Binding-site contacts:
Ligand atom C2 contacts residue ASN146 of chain 2.A at 2.5 Å.
Ligand atom C4 contacts residue ASN146 of chain 2.A at 4.1 Å.
Ligand atom C3 contacts residue ASN146 of chain 2.A at 3.8 Å.
Ligand atom O4 contacts residue TYR170 of chain 2.A at 4.5 Å.
Ligand atom C1 contacts residue ARG130 of chain 2.A at 3.7 Å.
Ligand atom C5 contacts residue ARG130 of chain 2.A at 3.9 Å.
Ligand atom C1 contacts residue ASN146 of chain 2.A at 1.4 Å.
Ligand atom C8 contacts residue TYR170 of chain 2.A at 3.6 Å (hydrophobic).
Ligand atom C8 contacts residue ILE132 of chain 2.A at 3.7 Å (hydrophobic).
Ligand atom C7 contacts residue TYR170 of chain 2.A at 3.9 Å (hydrophobic).
Ligand atom N2 contacts residue ILE132 of chain 2.A at 3.7 Å.
Ligand atom O5 contacts residue ARG130 of chain 2.A at 3.5 Å (salt-bridge).
Ligand atom C6 contacts residue ARG130 of chain 2.A at 4.5 Å.
Ligand atom O3 contacts residue TYR170 of chain 2.A at 3.8 Å.
Ligand atom C7 contacts residue ILE132 of chain 2.A at 4.2 Å (hydrophobic).
Ligand atom O7 contacts residue TYR170 of chain 2.A at 4.0 Å.
Ligand atom C2 contacts residue TYR170 of chain 2.A at 4.2 Å (hydrophobic).
Ligand atom C7 contacts residue ASN146 of chain 2.A at 4.2 Å.
Ligand atom N2 contacts residue ASN146 of chain 2.A at 3.0 Å (h-bond).
Ligand atom O5 contacts residue ASN146 of chain 2.A at 2.3 Å (h-bond).
Ligand atom O6 contacts residue ARG130 of chain 2.A at 3.7 Å.
Ligand atom C5 contacts residue ASN146 of chain 2.A at 3.6 Å.
Ligand atom C8 contacts residue LEU175 of chain 2.A at 3.6 Å (hydrophobic).
Ligand atom C1 contacts residue ILE132 of chain 2.A at 4.4 Å (hydrophobic).
Ligand atom N2 contacts residue TYR170 of chain 2.A at 3.5 Å.
Ligand atom C3 contacts residue TYR170 of chain 2.A at 3.5 Å (hydrophobic).

This small molecule binds to this protein.
Small molecule (SMILES): CC(=O)N[C@@H]1[C@@H](O)[C@H](O)[C@@H](CO)O[C@H]1O

Sequence of chain 2.A:
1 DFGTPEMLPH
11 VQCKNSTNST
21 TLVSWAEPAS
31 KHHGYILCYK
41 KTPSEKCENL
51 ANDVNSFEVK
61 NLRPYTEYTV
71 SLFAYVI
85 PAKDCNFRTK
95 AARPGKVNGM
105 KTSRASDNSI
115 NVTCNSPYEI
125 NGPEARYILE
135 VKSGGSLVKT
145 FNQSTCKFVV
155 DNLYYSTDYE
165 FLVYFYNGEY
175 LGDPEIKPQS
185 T